Binding-site contacts:
Ligand atom C3 contacts residue HEM1 of chain 1.XA at 3.7 Å.
Ligand atom O1 contacts residue ASP228 of chain 1.M at 3.0 Å (salt-bridge).
Ligand atom C4 contacts residue LEU197 of chain 1.M at 3.8 Å (hydrophobic).
Ligand atom CM5 contacts residue ALA17 of chain 1.M at 4.1 Å (hydrophobic).
Ligand atom O4 contacts residue LEU21 of chain 1.M at 3.3 Å.
Ligand atom C5 contacts residue LEU197 of chain 1.M at 4.0 Å (hydrophobic).
Ligand atom CM3 contacts residue SER205 of chain 1.M at 3.4 Å.
Ligand atom O1 contacts residue PHE220 of chain 1.M at 3.9 Å.
Ligand atom CM2 contacts residue HEM1 of chain 1.XA at 4.1 Å.
Ligand atom O3 contacts residue LEU200 of chain 1.M at 4.0 Å.
Ligand atom C1 contacts residue PHE220 of chain 1.M at 3.8 Å (hydrophobic).
Ligand atom C2 contacts residue HEM1 of chain 1.XA at 3.6 Å.
Ligand atom O4 contacts residue LEU197 of chain 1.M at 3.8 Å.
Ligand atom C6 contacts residue PHE220 of chain 1.M at 4.3 Å (hydrophobic).
Ligand atom C1 contacts residue HEM1 of chain 1.XA at 4.2 Å.
Ligand atom C1 contacts residue ASP228 of chain 1.M at 4.1 Å.
Ligand atom CM3 contacts residue PHE220 of chain 1.M at 4.1 Å (hydrophobic).
Ligand atom CM5 contacts residue LEU197 of chain 1.M at 3.8 Å (hydrophobic).
Ligand atom CM5 contacts residue HIS201 of chain 1.M at 3.9 Å.
Ligand atom O3 contacts residue HEM1 of chain 1.XA at 3.8 Å.
Ligand atom O2 contacts residue PHE220 of chain 1.M at 3.9 Å.
Ligand atom CM2 contacts residue PHE220 of chain 1.M at 3.1 Å (hydrophobic).
Ligand atom O4 contacts residue HIS201 of chain 1.M at 2.3 Å (h-bond).
Ligand atom C3 contacts residue LEU197 of chain 1.M at 4.5 Å (hydrophobic).
Ligand atom C5 contacts residue HIS201 of chain 1.M at 4.2 Å.
Ligand atom CM3 contacts residue LEU21 of chain 1.M at 3.7 Å (hydrophobic).
Ligand atom C3 contacts residue LEU21 of chain 1.M at 4.3 Å (hydrophobic).
Ligand atom O1 contacts residue HEM1 of chain 1.XA at 4.4 Å.
Ligand atom O1 contacts residue SER35 of chain 1.M at 3.4 Å.
Ligand atom C4 contacts residue HIS201 of chain 1.M at 3.5 Å.
Ligand atom C4 contacts residue LEU21 of chain 1.M at 3.9 Å (hydrophobic).
Ligand atom C6 contacts residue HEM1 of chain 1.XA at 4.3 Å.
Ligand atom O2 contacts residue HEM1 of chain 1.XA at 2.9 Å.
Ligand atom C3 contacts residue PHE220 of chain 1.M at 4.2 Å (hydrophobic).
Ligand atom CM2 contacts residue ASP228 of chain 1.M at 4.2 Å.
Ligand atom O3 contacts residue LEU21 of chain 1.M at 4.2 Å.
Ligand atom O3 contacts residue SER205 of chain 1.M at 3.6 Å.
Ligand atom C2 contacts residue PHE220 of chain 1.M at 3.7 Å (hydrophobic).

The protein below binds the small molecule below.
Small molecule (SMILES): COC1=C(OC)C(=O)C(C/C=C(/C)CCC=C(C)CC/C=C(/C)CC/C=C(\C)CC/C=C(\C)CC/C=C(\C)CC/C=C(/C)CCC=C(C)CCC=C(C)CCC=C(C)C)=C(C)C1=O

Sequence of chain 1.M:
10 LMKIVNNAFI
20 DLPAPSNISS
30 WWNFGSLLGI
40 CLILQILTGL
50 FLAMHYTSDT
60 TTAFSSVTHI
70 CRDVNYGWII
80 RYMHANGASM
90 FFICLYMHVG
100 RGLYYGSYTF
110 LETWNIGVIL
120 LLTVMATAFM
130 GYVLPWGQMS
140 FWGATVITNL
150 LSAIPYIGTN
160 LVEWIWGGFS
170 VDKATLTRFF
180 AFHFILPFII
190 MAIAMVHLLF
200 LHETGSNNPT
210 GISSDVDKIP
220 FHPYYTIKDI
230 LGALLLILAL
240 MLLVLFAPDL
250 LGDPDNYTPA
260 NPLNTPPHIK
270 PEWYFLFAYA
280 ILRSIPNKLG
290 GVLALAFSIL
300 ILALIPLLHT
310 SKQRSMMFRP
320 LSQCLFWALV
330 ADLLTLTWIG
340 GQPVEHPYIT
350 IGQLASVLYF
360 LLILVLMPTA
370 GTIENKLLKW